The small molecule below binds the protein below.
Small molecule (SMILES): CC(=O)N[C@@H]1[C@@H](O)[C@H](O)[C@@H](CO)O[C@H]1O

Sequence of chain 1.A:
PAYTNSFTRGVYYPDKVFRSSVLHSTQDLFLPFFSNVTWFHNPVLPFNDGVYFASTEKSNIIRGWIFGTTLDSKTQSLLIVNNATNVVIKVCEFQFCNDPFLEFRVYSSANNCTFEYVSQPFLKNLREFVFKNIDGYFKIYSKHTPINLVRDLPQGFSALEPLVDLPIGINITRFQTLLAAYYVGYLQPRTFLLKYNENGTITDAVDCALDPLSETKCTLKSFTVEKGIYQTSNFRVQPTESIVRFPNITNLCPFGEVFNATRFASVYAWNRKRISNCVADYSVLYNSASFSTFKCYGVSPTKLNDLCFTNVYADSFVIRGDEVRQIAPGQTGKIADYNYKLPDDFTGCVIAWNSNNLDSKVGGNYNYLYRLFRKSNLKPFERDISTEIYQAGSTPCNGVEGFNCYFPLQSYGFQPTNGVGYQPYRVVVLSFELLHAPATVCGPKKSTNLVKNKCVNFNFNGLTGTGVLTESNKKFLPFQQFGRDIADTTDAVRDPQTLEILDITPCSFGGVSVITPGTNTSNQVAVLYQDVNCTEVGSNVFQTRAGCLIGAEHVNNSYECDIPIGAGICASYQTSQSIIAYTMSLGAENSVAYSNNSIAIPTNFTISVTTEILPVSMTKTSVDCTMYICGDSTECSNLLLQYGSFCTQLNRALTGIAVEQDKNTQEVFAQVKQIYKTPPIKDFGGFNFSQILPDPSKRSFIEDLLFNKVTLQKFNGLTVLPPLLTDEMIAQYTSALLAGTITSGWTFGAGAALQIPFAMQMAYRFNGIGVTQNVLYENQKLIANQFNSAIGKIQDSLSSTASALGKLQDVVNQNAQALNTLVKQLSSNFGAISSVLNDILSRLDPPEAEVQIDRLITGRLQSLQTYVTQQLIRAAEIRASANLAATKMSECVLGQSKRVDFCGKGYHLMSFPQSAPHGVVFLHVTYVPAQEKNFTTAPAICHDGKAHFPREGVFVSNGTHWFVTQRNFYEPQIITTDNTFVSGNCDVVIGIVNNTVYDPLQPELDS

Binding-site contacts:
Ligand atom C7 contacts residue ASN234 of chain 1.A at 3.2 Å.
Ligand atom O7 contacts residue ASN234 of chain 1.A at 3.1 Å (h-bond).
Ligand atom C8 contacts residue ILE233 of chain 1.A at 4.2 Å (hydrophobic).
Ligand atom O5 contacts residue ASN234 of chain 1.A at 2.4 Å (h-bond).
Ligand atom C5 contacts residue ASN234 of chain 1.A at 3.7 Å.
Ligand atom C3 contacts residue ASN234 of chain 1.A at 3.8 Å.
Ligand atom C2 contacts residue ASN234 of chain 1.A at 2.5 Å.
Ligand atom C1 contacts residue ASN234 of chain 1.A at 1.4 Å.
Ligand atom C8 contacts residue GLY232 of chain 1.A at 4.4 Å.
Ligand atom N2 contacts residue ASN234 of chain 1.A at 2.9 Å (h-bond).
Ligand atom O3 contacts residue HIS519 of chain 1.D at 4.5 Å.
Ligand atom C8 contacts residue ASN234 of chain 1.A at 3.8 Å.
Ligand atom C4 contacts residue ASN234 of chain 1.A at 4.2 Å.

Sequence of chain 1.D:
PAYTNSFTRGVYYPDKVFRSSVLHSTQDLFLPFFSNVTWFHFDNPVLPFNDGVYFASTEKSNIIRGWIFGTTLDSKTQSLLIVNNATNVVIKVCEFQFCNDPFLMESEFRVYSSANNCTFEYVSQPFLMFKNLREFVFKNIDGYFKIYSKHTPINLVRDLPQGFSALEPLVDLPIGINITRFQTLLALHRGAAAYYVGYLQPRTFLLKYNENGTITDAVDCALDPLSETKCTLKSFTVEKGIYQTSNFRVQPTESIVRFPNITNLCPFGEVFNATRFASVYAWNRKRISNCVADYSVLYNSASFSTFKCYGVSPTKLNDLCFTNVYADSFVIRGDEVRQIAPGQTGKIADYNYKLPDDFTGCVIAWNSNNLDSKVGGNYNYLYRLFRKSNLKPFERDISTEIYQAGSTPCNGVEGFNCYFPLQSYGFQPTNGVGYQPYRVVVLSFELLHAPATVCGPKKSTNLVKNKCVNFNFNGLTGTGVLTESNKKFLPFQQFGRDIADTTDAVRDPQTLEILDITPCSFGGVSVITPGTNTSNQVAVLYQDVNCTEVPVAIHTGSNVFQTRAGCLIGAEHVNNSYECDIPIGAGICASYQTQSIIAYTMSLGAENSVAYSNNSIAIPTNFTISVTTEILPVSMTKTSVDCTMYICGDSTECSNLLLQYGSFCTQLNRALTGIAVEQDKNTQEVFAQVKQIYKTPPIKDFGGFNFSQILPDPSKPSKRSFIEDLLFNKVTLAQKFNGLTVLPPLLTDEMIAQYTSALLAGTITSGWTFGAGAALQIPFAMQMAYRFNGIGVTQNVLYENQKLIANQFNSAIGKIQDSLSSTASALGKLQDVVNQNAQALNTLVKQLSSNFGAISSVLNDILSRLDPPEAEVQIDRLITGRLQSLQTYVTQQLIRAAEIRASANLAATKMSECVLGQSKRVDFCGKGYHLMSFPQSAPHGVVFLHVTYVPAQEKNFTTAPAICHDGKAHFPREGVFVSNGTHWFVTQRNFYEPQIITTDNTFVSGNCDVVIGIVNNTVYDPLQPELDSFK